Sequence of chain 1.C:
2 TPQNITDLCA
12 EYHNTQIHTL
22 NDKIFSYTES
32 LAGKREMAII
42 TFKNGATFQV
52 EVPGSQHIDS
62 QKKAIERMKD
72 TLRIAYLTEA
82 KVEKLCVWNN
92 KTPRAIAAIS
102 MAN

Binding-site contacts:
Ligand atom O5 contacts residue GLN57 of chain 1.C at 3.3 Å (h-bond).
Ligand atom O1B contacts residue TYR13 of chain 1.C at 3.4 Å.
Ligand atom C4 contacts residue TRP89 of chain 1.C at 3.6 Å (hydrophobic).
Ligand atom C3 contacts residue LYS92 of chain 1.C at 3.6 Å.
Ligand atom C11 contacts residue TYR13 of chain 1.C at 3.5 Å (hydrophobic).
Ligand atom O2 contacts residue HIS14 of chain 1.C at 3.4 Å.
Ligand atom O5 contacts residue GLC1 of chain 1.N at 2.3 Å (h-bond).
Ligand atom C8 contacts residue ASN15 of chain 1.C at 3.5 Å.
Ligand atom C1 contacts residue GLC1 of chain 1.N at 1.4 Å.
Ligand atom O3 contacts residue ASN91 of chain 1.C at 2.8 Å (h-bond).
Ligand atom O2 contacts residue GLC1 of chain 1.N at 2.9 Å (h-bond).
Ligand atom O6 contacts residue GLN62 of chain 1.C at 3.0 Å (h-bond).
Ligand atom O6 contacts residue HIS58 of chain 1.C at 3.6 Å.
Ligand atom C3 contacts residue ASN91 of chain 1.C at 3.7 Å.
Ligand atom C6 contacts residue GLN57 of chain 1.C at 3.6 Å.
Ligand atom C4 contacts residue GLU52 of chain 1.C at 3.4 Å.
Ligand atom C9 contacts residue GLY34 of chain 1.D at 3.6 Å.
Ligand atom C4 contacts residue GLU12 of chain 1.C at 3.4 Å.
Ligand atom C5 contacts residue GLC1 of chain 1.N at 3.6 Å.
Ligand atom N5 contacts residue GLU12 of chain 1.C at 3.3 Å (salt-bridge).
Ligand atom C4 contacts residue GLN57 of chain 1.C at 3.2 Å.
Ligand atom C8 contacts residue HIS14 of chain 1.C at 3.7 Å.
Ligand atom O6 contacts residue HIS58 of chain 1.C at 3.7 Å.
Ligand atom O1B contacts residue HIS14 of chain 1.C at 2.8 Å (h-bond).
Ligand atom C5 contacts residue TRP89 of chain 1.C at 3.6 Å (hydrophobic).
Ligand atom O4 contacts residue LYS92 of chain 1.C at 2.9 Å (salt-bridge).
Ligand atom C3 contacts residue TRP89 of chain 1.C at 3.6 Å (hydrophobic).
Ligand atom O6 contacts residue ILE59 of chain 1.C at 3.4 Å.
Ligand atom O9 contacts residue ILE59 of chain 1.C at 3.5 Å.
Ligand atom C2 contacts residue GLC1 of chain 1.N at 2.4 Å.
Ligand atom O4 contacts residue GLU12 of chain 1.C at 3.5 Å (salt-bridge).
Ligand atom C6 contacts residue GLN57 of chain 1.C at 3.5 Å.
Ligand atom O4 contacts residue GLN57 of chain 1.C at 3.4 Å.
Ligand atom O4 contacts residue GLU52 of chain 1.C at 2.7 Å (salt-bridge).
Ligand atom C6 contacts residue HIS58 of chain 1.C at 3.6 Å.
Ligand atom O3 contacts residue LYS92 of chain 1.C at 2.7 Å (salt-bridge).
Ligand atom O6 contacts residue GLN57 of chain 1.C at 3.2 Å (h-bond).
Ligand atom O2 contacts residue ASN91 of chain 1.C at 2.8 Å (h-bond).
Ligand atom N5 contacts residue TYR13 of chain 1.C at 3.6 Å.
Ligand atom O6 contacts residue GLN57 of chain 1.C at 2.5 Å (h-bond).

Sequence of chain 1.D:
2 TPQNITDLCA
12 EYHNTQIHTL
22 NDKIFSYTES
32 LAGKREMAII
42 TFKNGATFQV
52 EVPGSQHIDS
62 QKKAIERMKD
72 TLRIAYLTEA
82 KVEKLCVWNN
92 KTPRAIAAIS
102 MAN

A protein and the small-molecule ligand that binds it are described below.
Small molecule (SMILES): CC(=O)N[C@H]1[C@H](O[C@@H]2[C@H](O[C@]3(C(=O)O)C[C@H](O)[C@@H](NC(C)=O)[C@H]([C@H](O)[C@H](O)CO)O3)[C@@H](O)CO[C@@H]2CO)O[C@H](CO)[C@H](O)[C@@H]1O[C@@H]1O[C@H](CO)[C@H](O)[C@H](O)[C@H]1O